A protein and the small-molecule ligand that binds it are described below.
Small molecule (SMILES): CC(=O)NCCCC[C@H](NC(=O)[C@H](CCCN=C(N)N)NC(=O)[C@H](C)NC(=O)[C@H](C)N)C(=O)N[C@@H](CO)C(=O)N[C@@H](C)C=O

Sequence of chain 1.A:
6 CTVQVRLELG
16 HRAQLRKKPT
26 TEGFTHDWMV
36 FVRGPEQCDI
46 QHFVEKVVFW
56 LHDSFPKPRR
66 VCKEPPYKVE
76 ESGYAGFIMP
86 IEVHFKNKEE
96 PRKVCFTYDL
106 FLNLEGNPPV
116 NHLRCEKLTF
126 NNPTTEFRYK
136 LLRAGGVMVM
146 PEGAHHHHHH

Binding-site contacts:
Ligand atom CZ contacts residue ASP104 of chain 1.A at 3.1 Å.
Ligand atom CG contacts residue ALA80 of chain 1.A at 3.8 Å (hydrophobic).
Ligand atom CH contacts residue TYR79 of chain 1.A at 3.4 Å (hydrophobic).
Ligand atom CG contacts residue GLY81 of chain 1.A at 3.6 Å.
Ligand atom CA contacts residue SO41 of chain 1.F at 3.4 Å.
Ligand atom CB contacts residue GLY81 of chain 1.A at 3.5 Å.
Ligand atom NH2 contacts residue PHE82 of chain 1.A at 3.6 Å.
Ligand atom N contacts residue SO41 of chain 1.F at 3.8 Å.
Ligand atom CH3 contacts residue PHE60 of chain 1.A at 3.5 Å (hydrophobic).
Ligand atom NH2 contacts residue ILE83 of chain 1.A at 3.4 Å.
Ligand atom C contacts residue HIS57 of chain 1.A at 3.8 Å.
Ligand atom O contacts residue HIS57 of chain 1.A at 2.6 Å (h-bond).
Ligand atom NH1 contacts residue ASP104 of chain 1.A at 2.8 Å (salt-bridge).
Ligand atom NZ contacts residue SER59 of chain 1.A at 2.9 Å (h-bond).
Ligand atom CH contacts residue SER59 of chain 1.A at 3.7 Å.
Ligand atom CE contacts residue ALA80 of chain 1.A at 3.5 Å (hydrophobic).
Ligand atom OH contacts residue TYR79 of chain 1.A at 2.9 Å (h-bond).
Ligand atom O contacts residue ALA80 of chain 1.A at 3.3 Å.
Ligand atom CD contacts residue SER59 of chain 1.A at 3.7 Å.
Ligand atom CB contacts residue HIS57 of chain 1.A at 3.3 Å.
Ligand atom NZ contacts residue TYR79 of chain 1.A at 3.8 Å.
Ligand atom CA contacts residue GLY81 of chain 1.A at 3.9 Å.
Ligand atom N contacts residue LEU109 of chain 1.A at 3.6 Å.
Ligand atom OH contacts residue GLY78 of chain 1.A at 3.1 Å.
Ligand atom O contacts residue PHE82 of chain 1.A at 3.7 Å.
Ligand atom O contacts residue GLY81 of chain 1.A at 3.5 Å (h-bond).
Ligand atom O contacts residue SO41 of chain 1.F at 3.6 Å (h-bond).
Ligand atom OH contacts residue ALA80 of chain 1.A at 3.7 Å.
Ligand atom CH3 contacts residue SER59 of chain 1.A at 3.5 Å.
Ligand atom NH1 contacts residue PHE106 of chain 1.A at 3.5 Å.
Ligand atom N contacts residue GLY81 of chain 1.A at 2.8 Å (h-bond).
Ligand atom CA contacts residue GLY81 of chain 1.A at 3.2 Å.
Ligand atom OG contacts residue SO41 of chain 1.F at 2.9 Å (h-bond).
Ligand atom NH2 contacts residue ASP104 of chain 1.A at 2.6 Å (salt-bridge).
Ligand atom CD contacts residue HIS57 of chain 1.A at 3.5 Å.
Ligand atom NZ contacts residue PHE60 of chain 1.A at 3.8 Å.
Ligand atom CH contacts residue PHE60 of chain 1.A at 3.5 Å (hydrophobic).
Ligand atom C contacts residue GLY81 of chain 1.A at 3.4 Å.
Ligand atom CH3 contacts residue TYR79 of chain 1.A at 3.6 Å (hydrophobic).
Ligand atom C contacts residue ALA80 of chain 1.A at 3.9 Å (hydrophobic).